A small-molecule ligand and the protein it binds are described below.
Small molecule (SMILES): CC(=O)N[C@@H]1[C@@H](O)[C@H](O)[C@@H](CO)O[C@H]1O

Binding-site contacts:
Ligand atom C5 contacts residue ASN163 of chain 1.D at 3.7 Å.
Ligand atom C4 contacts residue ASN163 of chain 1.D at 4.2 Å.
Ligand atom C7 contacts residue ASN163 of chain 1.D at 3.6 Å.
Ligand atom O7 contacts residue ASN163 of chain 1.D at 4.0 Å.
Ligand atom O5 contacts residue ASN163 of chain 1.D at 2.4 Å (h-bond).
Ligand atom C2 contacts residue ASN163 of chain 1.D at 2.5 Å.
Ligand atom C1 contacts residue ASN163 of chain 1.D at 1.4 Å.
Ligand atom N2 contacts residue ASN163 of chain 1.D at 2.9 Å (h-bond).
Ligand atom C3 contacts residue ASN163 of chain 1.D at 3.8 Å.

Sequence of chain 1.D:
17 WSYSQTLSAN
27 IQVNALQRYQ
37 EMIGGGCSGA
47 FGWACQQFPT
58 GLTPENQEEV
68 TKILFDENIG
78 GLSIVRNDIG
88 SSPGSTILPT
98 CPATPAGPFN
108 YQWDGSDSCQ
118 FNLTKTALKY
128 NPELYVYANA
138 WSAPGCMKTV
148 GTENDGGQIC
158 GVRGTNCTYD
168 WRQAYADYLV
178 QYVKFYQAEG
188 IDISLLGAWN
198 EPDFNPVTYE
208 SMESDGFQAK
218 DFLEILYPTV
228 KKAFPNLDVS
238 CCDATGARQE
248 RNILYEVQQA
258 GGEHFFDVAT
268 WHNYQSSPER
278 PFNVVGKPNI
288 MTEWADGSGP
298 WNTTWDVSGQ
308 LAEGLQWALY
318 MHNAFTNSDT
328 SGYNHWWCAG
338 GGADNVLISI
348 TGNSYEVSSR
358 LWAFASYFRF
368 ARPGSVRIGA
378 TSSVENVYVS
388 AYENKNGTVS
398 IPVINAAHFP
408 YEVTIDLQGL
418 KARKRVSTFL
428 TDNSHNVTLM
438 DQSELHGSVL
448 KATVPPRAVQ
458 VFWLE